Binding-site contacts:
Ligand atom CAS contacts residue LEU229 of chain 1.B at 3.8 Å (hydrophobic).
Ligand atom CAF contacts residue PHE117 of chain 1.B at 3.5 Å (hydrophobic).
Ligand atom OAN contacts residue PHE117 of chain 1.B at 3.5 Å.
Ligand atom CAA contacts residue PHE117 of chain 1.B at 3.8 Å (hydrophobic).
Ligand atom CAI contacts residue PHE117 of chain 1.B at 3.5 Å (hydrophobic).
Ligand atom CAD contacts residue PHE117 of chain 1.B at 3.6 Å (hydrophobic).
Ligand atom CAS contacts residue MET233 of chain 1.B at 3.9 Å (hydrophobic).
Ligand atom OAL contacts residue TYR194 of chain 1.B at 3.0 Å (h-bond).
Ligand atom CAB contacts residue NAP1 of chain 1.J at 3.3 Å.
Ligand atom CAT contacts residue PRO230 of chain 1.B at 3.9 Å (hydrophobic).
Ligand atom OAN contacts residue NAP1 of chain 1.J at 3.3 Å.
Ligand atom CAE contacts residue PHE117 of chain 1.B at 3.8 Å (hydrophobic).
Ligand atom CAC contacts residue NAP1 of chain 1.J at 3.3 Å.
Ligand atom CAT contacts residue MET233 of chain 1.B at 3.2 Å (hydrophobic).
Ligand atom CAE contacts residue NAP1 of chain 1.J at 3.6 Å.
Ligand atom OAG contacts residue PRO230 of chain 1.B at 4.0 Å.
Ligand atom CAR contacts residue TRP241 of chain 1.B at 3.3 Å (hydrophobic).
Ligand atom OAL contacts residue PHE117 of chain 1.B at 3.8 Å.
Ligand atom OAM contacts residue ARG34 of chain 1.B at 3.2 Å (salt-bridge).
Ligand atom OAM contacts residue NAP1 of chain 1.J at 2.5 Å (h-bond).
Ligand atom CAB contacts residue PHE117 of chain 1.B at 3.9 Å (hydrophobic).
Ligand atom OAO contacts residue PHE117 of chain 1.B at 4.0 Å.
Ligand atom CAI contacts residue NAP1 of chain 1.J at 4.0 Å.
Ligand atom CAP contacts residue PRO230 of chain 1.B at 3.6 Å (hydrophobic).
Ligand atom CAC contacts residue PHE117 of chain 1.B at 3.7 Å (hydrophobic).
Ligand atom CAF contacts residue NAP1 of chain 1.J at 3.9 Å.
Ligand atom CAT contacts residue LEU229 of chain 1.B at 3.8 Å (hydrophobic).
Ligand atom CAA contacts residue NAP1 of chain 1.J at 3.9 Å.
Ligand atom CAB contacts residue ARG34 of chain 1.B at 3.7 Å.
Ligand atom CAH contacts residue NAP1 of chain 1.J at 3.4 Å.
Ligand atom OAN contacts residue TYR194 of chain 1.B at 3.0 Å (h-bond).
Ligand atom OAN contacts residue ASP181 of chain 1.B at 3.4 Å (salt-bridge).
Ligand atom CAH contacts residue PHE117 of chain 1.B at 3.5 Å (hydrophobic).
Ligand atom OAG contacts residue PHE117 of chain 1.B at 3.6 Å.
Ligand atom OAO contacts residue CSX188 of chain 1.B at 3.7 Å.
Ligand atom CAD contacts residue NAP1 of chain 1.J at 3.7 Å.
Ligand atom OAL contacts residue NAP1 of chain 1.J at 2.8 Å (h-bond).
Ligand atom CAS contacts residue TRP241 of chain 1.B at 3.4 Å (hydrophobic).
Ligand atom CAA contacts residue ARG34 of chain 1.B at 3.8 Å.
Ligand atom CAJ contacts residue PHE117 of chain 1.B at 3.6 Å (hydrophobic).

The small molecule below binds the protein below.
Small molecule (SMILES): O=c1c(O)c(-c2ccccc2O)oc2cc(O)cc(O)c12

Sequence of chain 1.B:
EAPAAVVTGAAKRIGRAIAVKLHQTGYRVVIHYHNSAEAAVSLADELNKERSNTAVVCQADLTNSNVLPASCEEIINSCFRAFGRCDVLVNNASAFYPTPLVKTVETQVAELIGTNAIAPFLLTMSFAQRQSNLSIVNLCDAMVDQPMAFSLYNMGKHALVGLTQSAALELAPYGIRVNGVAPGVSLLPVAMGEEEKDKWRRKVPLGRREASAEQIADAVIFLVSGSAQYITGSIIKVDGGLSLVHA